This small molecule binds to this protein.
Small molecule (SMILES): CC(=O)N[C@@H]1[C@@H](O)[C@H](O)[C@@H](CO)O[C@H]1O

Sequence of chain 1.C:
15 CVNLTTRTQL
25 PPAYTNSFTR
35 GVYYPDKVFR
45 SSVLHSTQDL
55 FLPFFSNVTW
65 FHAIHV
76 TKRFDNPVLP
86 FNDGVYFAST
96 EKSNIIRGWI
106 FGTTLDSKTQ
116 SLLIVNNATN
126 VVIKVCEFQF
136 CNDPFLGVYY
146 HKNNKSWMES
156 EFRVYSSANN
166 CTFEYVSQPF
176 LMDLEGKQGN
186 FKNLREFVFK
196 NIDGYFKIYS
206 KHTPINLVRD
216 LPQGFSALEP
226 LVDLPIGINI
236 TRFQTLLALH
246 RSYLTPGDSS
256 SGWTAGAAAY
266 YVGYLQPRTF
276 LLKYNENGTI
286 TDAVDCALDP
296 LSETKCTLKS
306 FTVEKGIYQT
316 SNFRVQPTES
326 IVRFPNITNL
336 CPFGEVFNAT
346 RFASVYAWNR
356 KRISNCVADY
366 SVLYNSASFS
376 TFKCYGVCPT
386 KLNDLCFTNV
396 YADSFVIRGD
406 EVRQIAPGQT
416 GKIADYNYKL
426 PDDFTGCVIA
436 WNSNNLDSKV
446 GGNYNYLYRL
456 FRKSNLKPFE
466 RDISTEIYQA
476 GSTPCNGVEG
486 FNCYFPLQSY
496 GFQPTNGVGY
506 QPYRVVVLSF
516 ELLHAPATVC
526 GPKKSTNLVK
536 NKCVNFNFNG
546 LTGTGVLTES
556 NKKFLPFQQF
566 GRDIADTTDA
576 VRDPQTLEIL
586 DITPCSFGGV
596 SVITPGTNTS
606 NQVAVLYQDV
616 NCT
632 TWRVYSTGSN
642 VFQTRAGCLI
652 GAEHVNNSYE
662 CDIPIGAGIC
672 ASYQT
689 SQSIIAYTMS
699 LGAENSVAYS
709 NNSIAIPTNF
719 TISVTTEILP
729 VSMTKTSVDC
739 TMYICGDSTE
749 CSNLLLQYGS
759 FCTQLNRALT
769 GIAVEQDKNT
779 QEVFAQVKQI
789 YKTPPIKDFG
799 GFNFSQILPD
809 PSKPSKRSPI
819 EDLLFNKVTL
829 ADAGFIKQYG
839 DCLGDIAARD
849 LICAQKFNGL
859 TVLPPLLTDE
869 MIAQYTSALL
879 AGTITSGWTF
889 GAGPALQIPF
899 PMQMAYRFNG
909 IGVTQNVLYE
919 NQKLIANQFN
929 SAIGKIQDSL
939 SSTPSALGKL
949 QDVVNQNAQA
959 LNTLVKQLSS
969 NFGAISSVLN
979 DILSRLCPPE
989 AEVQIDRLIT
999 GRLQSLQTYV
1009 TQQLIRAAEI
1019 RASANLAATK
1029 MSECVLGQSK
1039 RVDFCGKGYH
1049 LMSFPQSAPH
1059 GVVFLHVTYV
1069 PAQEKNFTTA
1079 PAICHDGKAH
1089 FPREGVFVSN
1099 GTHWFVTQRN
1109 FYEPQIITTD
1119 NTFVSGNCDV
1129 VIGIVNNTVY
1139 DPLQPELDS

Binding-site contacts:
Ligand atom C7 contacts residue HIS1083 of chain 1.C at 4.3 Å.
Ligand atom C8 contacts residue GLY1085 of chain 1.C at 4.4 Å.
Ligand atom C8 contacts residue ASN1134 of chain 1.C at 4.1 Å.
Ligand atom O7 contacts residue HIS1083 of chain 1.C at 4.2 Å.
Ligand atom C1 contacts residue ASN1134 of chain 1.C at 1.5 Å.
Ligand atom N2 contacts residue ASN1134 of chain 1.C at 3.0 Å (h-bond).
Ligand atom C8 contacts residue CYS1082 of chain 1.C at 3.5 Å (hydrophobic).
Ligand atom C4 contacts residue ASN1134 of chain 1.C at 4.4 Å.
Ligand atom O5 contacts residue ASN1134 of chain 1.C at 2.5 Å (h-bond).
Ligand atom C5 contacts residue ASN1134 of chain 1.C at 3.8 Å.
Ligand atom C8 contacts residue HIS1083 of chain 1.C at 3.5 Å.
Ligand atom C3 contacts residue ASN1134 of chain 1.C at 3.9 Å.
Ligand atom C7 contacts residue ASN1134 of chain 1.C at 3.7 Å.
Ligand atom C2 contacts residue ASN1134 of chain 1.C at 2.6 Å.